Sequence of chain 1.C:
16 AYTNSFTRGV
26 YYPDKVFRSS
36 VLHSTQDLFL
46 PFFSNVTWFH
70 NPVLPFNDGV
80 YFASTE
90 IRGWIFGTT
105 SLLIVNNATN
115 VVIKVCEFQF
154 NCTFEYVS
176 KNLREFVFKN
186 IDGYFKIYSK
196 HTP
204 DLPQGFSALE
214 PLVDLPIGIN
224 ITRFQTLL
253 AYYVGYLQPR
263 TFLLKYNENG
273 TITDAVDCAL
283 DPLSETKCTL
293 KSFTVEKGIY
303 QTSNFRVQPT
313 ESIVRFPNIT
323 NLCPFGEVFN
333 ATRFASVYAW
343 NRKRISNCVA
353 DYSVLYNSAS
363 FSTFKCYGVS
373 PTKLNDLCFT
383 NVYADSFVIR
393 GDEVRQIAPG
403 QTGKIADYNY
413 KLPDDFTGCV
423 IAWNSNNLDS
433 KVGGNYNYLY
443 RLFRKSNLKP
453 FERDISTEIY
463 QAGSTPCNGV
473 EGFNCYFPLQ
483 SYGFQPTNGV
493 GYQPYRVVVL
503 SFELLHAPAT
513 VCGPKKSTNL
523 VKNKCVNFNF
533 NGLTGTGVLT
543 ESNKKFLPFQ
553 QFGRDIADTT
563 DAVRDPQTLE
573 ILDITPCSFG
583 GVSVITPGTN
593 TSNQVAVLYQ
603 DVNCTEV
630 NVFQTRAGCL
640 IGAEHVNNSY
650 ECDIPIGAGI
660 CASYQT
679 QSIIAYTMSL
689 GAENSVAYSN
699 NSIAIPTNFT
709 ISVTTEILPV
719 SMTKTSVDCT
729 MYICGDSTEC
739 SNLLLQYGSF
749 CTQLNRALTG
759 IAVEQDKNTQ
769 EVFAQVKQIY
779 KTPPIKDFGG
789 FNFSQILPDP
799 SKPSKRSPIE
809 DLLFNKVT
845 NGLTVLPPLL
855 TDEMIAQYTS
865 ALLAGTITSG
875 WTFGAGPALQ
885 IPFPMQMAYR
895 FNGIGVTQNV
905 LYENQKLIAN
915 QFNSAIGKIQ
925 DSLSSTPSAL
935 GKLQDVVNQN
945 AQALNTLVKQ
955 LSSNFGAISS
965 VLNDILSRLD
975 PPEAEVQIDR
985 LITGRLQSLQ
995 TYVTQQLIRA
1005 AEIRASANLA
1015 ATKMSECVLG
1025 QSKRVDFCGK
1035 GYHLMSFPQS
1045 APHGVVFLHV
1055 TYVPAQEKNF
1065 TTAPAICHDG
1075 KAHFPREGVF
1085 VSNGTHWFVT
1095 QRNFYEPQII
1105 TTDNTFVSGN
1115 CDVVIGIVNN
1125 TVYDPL

The small molecule below binds the protein below.
Small molecule (SMILES): CC(=O)N[C@H]1[C@H](O[C@H]2[C@H](O)[C@@H](NC(C)=O)CO[C@@H]2CO)O[C@H](CO)[C@@H](O)[C@@H]1O

Binding-site contacts:
Ligand atom C7 contacts residue ASN706 of chain 1.C at 3.4 Å.
Ligand atom C4 contacts residue LEU911 of chain 1.C at 4.5 Å (hydrophobic).
Ligand atom O7 contacts residue GLN1060 of chain 1.C at 4.1 Å.
Ligand atom O5 contacts residue ASN706 of chain 1.C at 2.3 Å (h-bond).
Ligand atom C8 contacts residue ASN706 of chain 1.C at 4.5 Å.
Ligand atom O7 contacts residue ASN706 of chain 1.C at 3.4 Å (h-bond).
Ligand atom O6 contacts residue PHE707 of chain 1.C at 4.1 Å.
Ligand atom C3 contacts residue LEU911 of chain 1.C at 4.3 Å (hydrophobic).
Ligand atom C5 contacts residue LEU911 of chain 1.C at 4.3 Å (hydrophobic).
Ligand atom C3 contacts residue ASN706 of chain 1.C at 3.8 Å.
Ligand atom O4 contacts residue LEU911 of chain 1.C at 4.1 Å.
Ligand atom C4 contacts residue ASN706 of chain 1.C at 4.2 Å.
Ligand atom O6 contacts residue GLN915 of chain 1.C at 2.8 Å (h-bond).
Ligand atom C2 contacts residue ASN706 of chain 1.C at 2.5 Å.
Ligand atom C5 contacts residue ASN706 of chain 1.C at 3.6 Å.
Ligand atom C6 contacts residue GLN915 of chain 1.C at 4.0 Å.
Ligand atom N2 contacts residue ASN706 of chain 1.C at 2.9 Å (h-bond).
Ligand atom C1 contacts residue ASN706 of chain 1.C at 1.4 Å.